Sequence of chain 3.A:
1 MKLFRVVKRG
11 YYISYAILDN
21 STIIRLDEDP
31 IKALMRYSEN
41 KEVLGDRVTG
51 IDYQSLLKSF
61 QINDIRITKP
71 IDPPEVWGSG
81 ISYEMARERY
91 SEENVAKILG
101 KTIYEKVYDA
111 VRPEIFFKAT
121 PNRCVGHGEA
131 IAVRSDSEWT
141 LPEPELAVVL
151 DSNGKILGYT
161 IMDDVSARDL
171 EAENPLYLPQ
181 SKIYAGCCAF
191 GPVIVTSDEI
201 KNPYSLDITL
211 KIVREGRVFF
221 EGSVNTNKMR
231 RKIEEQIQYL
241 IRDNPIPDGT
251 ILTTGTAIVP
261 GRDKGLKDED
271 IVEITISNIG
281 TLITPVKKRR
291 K

Binding-site contacts:
Ligand atom OXT contacts residue GLY80 of chain 3.A at 3.5 Å.
Ligand atom C3 contacts residue GLU114 of chain 3.A at 3.8 Å.
Ligand atom C2 contacts residue LYS182 of chain 3.A at 4.2 Å.
Ligand atom C3 contacts residue ARG89 of chain 3.A at 3.8 Å.
Ligand atom O contacts residue CA1 of chain 3.B at 2.6 Å.
Ligand atom C4 contacts residue LYS182 of chain 3.A at 4.1 Å.
Ligand atom O3 contacts residue CA1 of chain 3.B at 2.4 Å.
Ligand atom O contacts residue GLU145 of chain 3.A at 3.8 Å.
Ligand atom C contacts residue ILE81 of chain 3.A at 3.5 Å (hydrophobic).
Ligand atom O3 contacts residue LYS182 of chain 3.A at 3.0 Å (salt-bridge).
Ligand atom C contacts residue GLY80 of chain 3.A at 3.6 Å.
Ligand atom C4 contacts residue ARG89 of chain 3.A at 3.4 Å.
Ligand atom O contacts residue GLU143 of chain 3.A at 3.3 Å (salt-bridge).
Ligand atom C4 contacts residue GLU171 of chain 3.A at 4.2 Å.
Ligand atom C2 contacts residue GLY80 of chain 3.A at 3.6 Å.
Ligand atom C contacts residue ARG89 of chain 3.A at 3.9 Å.
Ligand atom C contacts residue GLY255 of chain 3.A at 4.4 Å.
Ligand atom C2 contacts residue ARG89 of chain 3.A at 3.8 Å.
Ligand atom OXT contacts residue ILE81 of chain 3.A at 2.6 Å (h-bond).
Ligand atom O3 contacts residue PHE116 of chain 3.A at 4.1 Å.
Ligand atom C contacts residue GLU143 of chain 3.A at 3.9 Å.
Ligand atom C3 contacts residue ILE81 of chain 3.A at 3.9 Å (hydrophobic).
Ligand atom O3 contacts residue GLY80 of chain 3.A at 4.3 Å.
Ligand atom C2 contacts residue GLU143 of chain 3.A at 3.8 Å.
Ligand atom O contacts residue ARG89 of chain 3.A at 4.3 Å.
Ligand atom O contacts residue SER79 of chain 3.A at 4.3 Å.
Ligand atom C contacts residue CA1 of chain 3.B at 3.4 Å.
Ligand atom O contacts residue THR256 of chain 3.A at 3.1 Å (h-bond).
Ligand atom C3 contacts residue GLY80 of chain 3.A at 3.5 Å.
Ligand atom O contacts residue GLY255 of chain 3.A at 3.6 Å.
Ligand atom O3 contacts residue ARG89 of chain 3.A at 4.0 Å.
Ligand atom O contacts residue GLY80 of chain 3.A at 4.3 Å.
Ligand atom O3 contacts residue ASP164 of chain 3.A at 3.8 Å.
Ligand atom O contacts residue ILE81 of chain 3.A at 4.4 Å.
Ligand atom OXT contacts residue ARG89 of chain 3.A at 4.1 Å.
Ligand atom C2 contacts residue ILE81 of chain 3.A at 4.1 Å (hydrophobic).
Ligand atom C4 contacts residue GLU114 of chain 3.A at 4.0 Å.
Ligand atom O3 contacts residue GLU143 of chain 3.A at 3.1 Å (salt-bridge).
Ligand atom C contacts residue THR256 of chain 3.A at 4.2 Å.
Ligand atom C2 contacts residue CA1 of chain 3.B at 3.2 Å.

This small molecule binds to this protein.
Small molecule (SMILES): CCC(=O)C(=O)O